Binding-site contacts:
Ligand atom OP2 contacts residue NA1 of chain 1.F at 3.7 Å.
Ligand atom P contacts residue NA1 of chain 1.F at 3.5 Å.
Ligand atom C4' contacts residue ASP250 of chain 1.D at 3.3 Å.
Ligand atom OP2 contacts residue THR106 of chain 1.D at 3.4 Å (h-bond).
Ligand atom C2 contacts residue TYR265 of chain 1.D at 3.7 Å (hydrophobic).
Ligand atom O1P contacts residue ARG248 of chain 1.D at 3.6 Å.
Ligand atom OP2 contacts residue LYS107 of chain 1.D at 3.1 Å (salt-bridge).
Ligand atom C5 contacts residue TTP1 of chain 1.I at 3.4 Å.
Ligand atom OP1 contacts residue GLY103 of chain 1.D at 2.9 Å (h-bond).
Ligand atom C5' contacts residue GLY105 of chain 1.D at 3.5 Å.
Ligand atom O2' contacts residue TTP1 of chain 1.I at 3.4 Å (h-bond).
Ligand atom OP2 contacts residue GLY105 of chain 1.D at 3.6 Å.
Ligand atom O2' contacts residue TYR265 of chain 1.D at 2.6 Å (h-bond).
Ligand atom OP1 contacts residue ALA104 of chain 1.D at 3.6 Å.
Ligand atom C1' contacts residue TYR265 of chain 1.D at 3.3 Å (hydrophobic).
Ligand atom O2 contacts residue TYR265 of chain 1.D at 2.6 Å (h-bond).
Ligand atom OP1 contacts residue NA1 of chain 1.F at 2.5 Å (h-bond).
Ligand atom OP1 contacts residue GLY105 of chain 1.D at 2.6 Å (h-bond).
Ligand atom C2' contacts residue TTP1 of chain 1.I at 3.4 Å.
Ligand atom O5' contacts residue GLY105 of chain 1.D at 3.2 Å (h-bond).
Ligand atom C4' contacts residue TRP102 of chain 1.D at 3.6 Å (hydrophobic).
Ligand atom C4' contacts residue GLY103 of chain 1.D at 3.6 Å.
Ligand atom P contacts residue GLY105 of chain 1.D at 3.4 Å.
Ligand atom OP1 contacts residue THR108 of chain 1.D at 2.6 Å (h-bond).
Ligand atom C6 contacts residue TTP1 of chain 1.I at 3.6 Å.
Ligand atom C2' contacts residue TYR265 of chain 1.D at 3.1 Å (hydrophobic).
Ligand atom N3 contacts residue TTP1 of chain 1.I at 3.4 Å (h-bond).
Ligand atom C4 contacts residue TTP1 of chain 1.I at 3.0 Å.
Ligand atom C3' contacts residue TTP1 of chain 1.I at 3.4 Å.
Ligand atom OP1 contacts residue LYS107 of chain 1.D at 3.7 Å.
Ligand atom O2' contacts residue ASP250 of chain 1.D at 3.7 Å.
Ligand atom C3' contacts residue ASP250 of chain 1.D at 3.5 Å.
Ligand atom N4 contacts residue TTP1 of chain 1.I at 3.1 Å (h-bond).
Ligand atom O3' contacts residue ALA104 of chain 1.D at 3.7 Å.
Ligand atom OP1 contacts residue LYS107 of chain 1.D at 3.5 Å.
Ligand atom O2' contacts residue PHE266 of chain 1.D at 3.5 Å.
Ligand atom O3' contacts residue LYS107 of chain 1.D at 3.6 Å.
Ligand atom O3' contacts residue TRP102 of chain 1.D at 3.5 Å.
Ligand atom O3' contacts residue GLY103 of chain 1.D at 3.5 Å.
Ligand atom C5' contacts residue GLY103 of chain 1.D at 3.5 Å.

A protein and the small-molecule ligand that binds it are described below.
Small molecule (SMILES): Cc1cn([C@H]2C[C@H](O[P](=O)(O)OC[C@H]3O[C@@H](n4cnc5c(N)ncnc54)C[C@@H]3O[P](=O)(O)OC[C@@H]3C[C@@H](O)[C@H](n4ccc(N)nc4=O)O3)[C@@H](CO[P](=O)(O)O[C@H]3C[C@H](n4cnc5c(=O)nc(N)[nH]c54)O[C@@H]3CO[P](=O)(O)O[C@H]3C[C@H](n4cnc5c(N)ncnc54)O[C@@H]3CO[P](=O)(O)O[C@H]3C[C@H](n4ccc(N)nc4=O)O[C@@H]3CO)O2)c(=O)[nH]c1=O

Sequence of chain 1.D:
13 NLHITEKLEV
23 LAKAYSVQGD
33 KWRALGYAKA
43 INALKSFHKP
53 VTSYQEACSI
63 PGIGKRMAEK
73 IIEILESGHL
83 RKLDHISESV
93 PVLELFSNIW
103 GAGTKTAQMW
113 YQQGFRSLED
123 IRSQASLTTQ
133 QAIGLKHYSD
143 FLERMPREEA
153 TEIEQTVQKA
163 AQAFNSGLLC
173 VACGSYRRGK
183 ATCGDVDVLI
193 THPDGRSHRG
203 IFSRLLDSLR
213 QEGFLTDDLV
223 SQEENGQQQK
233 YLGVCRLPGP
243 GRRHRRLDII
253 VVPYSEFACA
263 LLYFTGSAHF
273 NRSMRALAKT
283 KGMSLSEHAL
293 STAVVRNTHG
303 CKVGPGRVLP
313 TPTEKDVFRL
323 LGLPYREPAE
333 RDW